Sequence of chain 1.D:
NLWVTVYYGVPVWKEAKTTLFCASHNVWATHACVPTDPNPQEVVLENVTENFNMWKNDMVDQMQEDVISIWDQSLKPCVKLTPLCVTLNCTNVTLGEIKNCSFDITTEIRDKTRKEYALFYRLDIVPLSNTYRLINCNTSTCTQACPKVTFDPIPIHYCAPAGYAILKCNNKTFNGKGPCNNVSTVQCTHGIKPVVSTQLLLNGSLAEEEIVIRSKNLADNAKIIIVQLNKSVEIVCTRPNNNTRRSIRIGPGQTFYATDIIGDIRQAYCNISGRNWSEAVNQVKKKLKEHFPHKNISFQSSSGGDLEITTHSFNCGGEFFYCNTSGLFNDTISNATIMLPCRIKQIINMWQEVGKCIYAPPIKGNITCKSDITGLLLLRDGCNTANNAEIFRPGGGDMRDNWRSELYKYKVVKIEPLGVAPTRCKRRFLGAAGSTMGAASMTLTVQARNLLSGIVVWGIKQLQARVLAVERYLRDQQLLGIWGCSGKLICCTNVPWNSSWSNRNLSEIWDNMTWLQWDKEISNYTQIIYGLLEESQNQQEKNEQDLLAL

Binding-site contacts:
Ligand atom N2 contacts residue ASN58 of chain 1.D at 2.8 Å (h-bond).
Ligand atom C8 contacts residue GLU57 of chain 1.D at 3.4 Å.
Ligand atom C7 contacts residue SER490 of chain 1.D at 4.3 Å.
Ligand atom C3 contacts residue ASN58 of chain 1.D at 3.7 Å.
Ligand atom C2 contacts residue GLY489 of chain 1.D at 4.5 Å.
Ligand atom C5 contacts residue ASN58 of chain 1.D at 3.7 Å.
Ligand atom C2 contacts residue GLU57 of chain 1.D at 4.4 Å.
Ligand atom C7 contacts residue ASN58 of chain 1.D at 3.8 Å.
Ligand atom O7 contacts residue ASN58 of chain 1.D at 4.3 Å.
Ligand atom O7 contacts residue SER490 of chain 1.D at 4.0 Å.
Ligand atom C3 contacts residue GLU57 of chain 1.D at 4.5 Å.
Ligand atom C2 contacts residue ASN58 of chain 1.D at 2.4 Å.
Ligand atom C1 contacts residue ASN58 of chain 1.D at 1.5 Å.
Ligand atom C8 contacts residue GLY489 of chain 1.D at 3.2 Å.
Ligand atom N2 contacts residue GLY489 of chain 1.D at 3.7 Å.
Ligand atom O5 contacts residue ASN58 of chain 1.D at 2.4 Å (h-bond).
Ligand atom C1 contacts residue GLU57 of chain 1.D at 4.5 Å.
Ligand atom N2 contacts residue GLU57 of chain 1.D at 3.6 Å.
Ligand atom O7 contacts residue GLY489 of chain 1.D at 3.4 Å (h-bond).
Ligand atom C8 contacts residue SER490 of chain 1.D at 3.5 Å.
Ligand atom C7 contacts residue GLU57 of chain 1.D at 4.0 Å.
Ligand atom C4 contacts residue ASN58 of chain 1.D at 4.2 Å.
Ligand atom C7 contacts residue GLY489 of chain 1.D at 3.2 Å.

This protein binds this small molecule.
Small molecule (SMILES): CC(=O)N[C@H]1[C@H](O[C@H]2[C@H](O)[C@@H](NC(C)=O)CO[C@@H]2CO)O[C@H](CO)[C@@H](O)[C@@H]1O